Sequence of chain 3.A:
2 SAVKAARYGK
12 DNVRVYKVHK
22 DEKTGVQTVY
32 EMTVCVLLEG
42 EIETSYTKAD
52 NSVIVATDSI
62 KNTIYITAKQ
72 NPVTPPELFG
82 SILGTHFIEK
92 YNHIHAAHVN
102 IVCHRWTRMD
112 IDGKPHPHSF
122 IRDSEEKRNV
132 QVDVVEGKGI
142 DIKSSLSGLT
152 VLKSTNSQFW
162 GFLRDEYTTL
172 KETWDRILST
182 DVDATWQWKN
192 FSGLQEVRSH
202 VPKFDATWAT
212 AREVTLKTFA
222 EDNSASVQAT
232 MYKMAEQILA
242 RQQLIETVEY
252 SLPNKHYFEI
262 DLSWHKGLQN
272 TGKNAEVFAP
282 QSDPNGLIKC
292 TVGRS

Sequence of chain 4.A:
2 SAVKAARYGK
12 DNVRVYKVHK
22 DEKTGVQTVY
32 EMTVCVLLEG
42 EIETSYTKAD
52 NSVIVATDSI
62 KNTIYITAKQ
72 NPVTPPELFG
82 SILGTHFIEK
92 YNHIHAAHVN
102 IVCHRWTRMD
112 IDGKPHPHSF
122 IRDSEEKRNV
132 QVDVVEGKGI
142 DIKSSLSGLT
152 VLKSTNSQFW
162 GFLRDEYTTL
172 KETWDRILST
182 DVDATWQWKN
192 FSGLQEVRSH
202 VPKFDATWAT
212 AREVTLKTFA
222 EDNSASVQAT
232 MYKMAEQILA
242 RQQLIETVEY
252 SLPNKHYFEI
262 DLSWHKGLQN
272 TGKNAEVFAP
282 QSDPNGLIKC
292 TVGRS

Binding-site contacts:
Ligand atom C6 contacts residue PHE160 of chain 3.A at 3.5 Å (hydrophobic).
Ligand atom O6 contacts residue GLN229 of chain 3.A at 2.9 Å (h-bond).
Ligand atom C5 contacts residue THR58 of chain 4.A at 4.0 Å.
Ligand atom C2 contacts residue PHE160 of chain 3.A at 3.7 Å (hydrophobic).
Ligand atom O2 contacts residue ARG177 of chain 3.A at 2.8 Å (salt-bridge).
Ligand atom N1 contacts residue GLN229 of chain 3.A at 3.0 Å (h-bond).
Ligand atom O2 contacts residue GLN229 of chain 3.A at 3.8 Å.
Ligand atom C4 contacts residue ARG177 of chain 3.A at 3.8 Å.
Ligand atom O2 contacts residue ASN255 of chain 3.A at 4.1 Å.
Ligand atom O2 contacts residue PHE160 of chain 3.A at 3.9 Å.
Ligand atom N8 contacts residue ASP59 of chain 4.A at 3.9 Å.
Ligand atom N9 contacts residue PHE160 of chain 3.A at 3.5 Å.
Ligand atom C2 contacts residue GLN229 of chain 3.A at 3.9 Å.
Ligand atom C2 contacts residue ARG177 of chain 3.A at 3.6 Å.
Ligand atom N8 contacts residue LEU171 of chain 3.A at 3.8 Å.
Ligand atom C4 contacts residue PHE160 of chain 3.A at 3.4 Å (hydrophobic).
Ligand atom N3 contacts residue ARG177 of chain 3.A at 3.0 Å (salt-bridge).
Ligand atom N1 contacts residue PHE160 of chain 3.A at 3.6 Å.
Ligand atom C2 contacts residue VAL228 of chain 3.A at 4.0 Å (hydrophobic).
Ligand atom O6 contacts residue THR58 of chain 4.A at 3.8 Å.
Ligand atom N7 contacts residue THR58 of chain 4.A at 2.7 Å (h-bond).
Ligand atom O2 contacts residue SER227 of chain 3.A at 3.5 Å.
Ligand atom N8 contacts residue PHE160 of chain 3.A at 3.7 Å.
Ligand atom N8 contacts residue ALA57 of chain 4.A at 3.8 Å.
Ligand atom C6 contacts residue GLN229 of chain 3.A at 3.7 Å.
Ligand atom N8 contacts residue THR58 of chain 4.A at 3.3 Å (h-bond).
Ligand atom O2 contacts residue VAL228 of chain 3.A at 2.9 Å (h-bond).
Ligand atom N7 contacts residue ALA57 of chain 4.A at 3.5 Å.
Ligand atom O6 contacts residue PHE160 of chain 3.A at 4.0 Å.
Ligand atom C5 contacts residue PHE160 of chain 3.A at 3.4 Å (hydrophobic).
Ligand atom N9 contacts residue ARG177 of chain 3.A at 3.9 Å.
Ligand atom N7 contacts residue PHE160 of chain 3.A at 3.7 Å.
Ligand atom O6 contacts residue TYR9 of chain 4.A at 3.8 Å.
Ligand atom N9 contacts residue THR58 of chain 4.A at 4.1 Å.
Ligand atom N3 contacts residue PHE160 of chain 3.A at 3.7 Å.
Ligand atom N9 contacts residue LEU171 of chain 3.A at 4.0 Å.
Ligand atom N3 contacts residue ASN255 of chain 3.A at 3.4 Å (h-bond).
Ligand atom O6 contacts residue ILE55 of chain 4.A at 3.5 Å.
Ligand atom C2 contacts residue ASN255 of chain 3.A at 3.9 Å.
Ligand atom C4 contacts residue ASN255 of chain 3.A at 4.0 Å.

A protein and the small-molecule ligand that binds it are described below.
Small molecule (SMILES): O=c1[nH]c(=O)c2nn[nH]c2[nH]1